The protein below binds the small molecule below.
Small molecule (SMILES): Nc1ncnc2c1ncn2[C@@H]1O[C@H](CO[P](=O)(O)OP(=O)(O)O)[C@@H](O)[C@H]1OP(=O)(O)O

Sequence of chain 1.A:
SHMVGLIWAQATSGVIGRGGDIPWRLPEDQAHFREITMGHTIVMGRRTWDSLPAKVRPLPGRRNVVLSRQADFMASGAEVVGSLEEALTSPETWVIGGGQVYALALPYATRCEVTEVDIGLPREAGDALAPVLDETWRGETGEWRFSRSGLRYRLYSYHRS

Binding-site contacts:
Ligand atom O1P contacts residue GLN88 of chain 1.A at 2.9 Å (h-bond).
Ligand atom O2B contacts residue GLY117 of chain 1.A at 3.0 Å (h-bond).
Ligand atom C1' contacts residue LEU85 of chain 1.A at 3.4 Å (hydrophobic).
Ligand atom O1B contacts residue ARG65 of chain 1.A at 3.1 Å (salt-bridge).
Ligand atom O1A contacts residue VAL119 of chain 1.A at 3.3 Å (h-bond).
Ligand atom O5' contacts residue ARG65 of chain 1.A at 3.4 Å (salt-bridge).
Ligand atom O3A contacts residue ARG65 of chain 1.A at 3.5 Å.
Ligand atom O1P contacts residue ARG64 of chain 1.A at 2.8 Å (salt-bridge).
Ligand atom O2A contacts residue GLY116 of chain 1.A at 3.1 Å (h-bond).
Ligand atom C6 contacts residue ARG87 of chain 1.A at 3.5 Å.
Ligand atom PA contacts residue GLY116 of chain 1.A at 3.6 Å.
Ligand atom O1P contacts residue SER86 of chain 1.A at 2.7 Å (h-bond).
Ligand atom O4' contacts residue LEU85 of chain 1.A at 3.5 Å (h-bond).
Ligand atom O2P contacts residue ARG64 of chain 1.A at 2.9 Å (salt-bridge).
Ligand atom C2 contacts residue LEU85 of chain 1.A at 3.6 Å (hydrophobic).
Ligand atom N3 contacts residue ARG87 of chain 1.A at 3.6 Å.
Ligand atom O2A contacts residue GLY63 of chain 1.A at 3.5 Å.
Ligand atom O3B contacts residue GLY116 of chain 1.A at 3.5 Å.
Ligand atom N6 contacts residue ARG87 of chain 1.A at 3.5 Å (salt-bridge).
Ligand atom C4 contacts residue LEU85 of chain 1.A at 3.6 Å (hydrophobic).
Ligand atom C5' contacts residue GLN118 of chain 1.A at 3.7 Å.
Ligand atom O1A contacts residue GLN118 of chain 1.A at 3.4 Å (h-bond).
Ligand atom C2 contacts residue GLY100 of chain 1.A at 3.5 Å.
Ligand atom O5' contacts residue GLY63 of chain 1.A at 3.4 Å.
Ligand atom N3 contacts residue SER86 of chain 1.A at 3.5 Å.
Ligand atom O2B contacts residue GLN118 of chain 1.A at 2.9 Å (h-bond).
Ligand atom C5 contacts residue ARG87 of chain 1.A at 3.6 Å.
Ligand atom O2' contacts residue SER86 of chain 1.A at 3.7 Å.
Ligand atom C2 contacts residue ARG87 of chain 1.A at 3.5 Å.
Ligand atom O1A contacts residue GLY116 of chain 1.A at 3.2 Å (h-bond).
Ligand atom C3' contacts residue GLN118 of chain 1.A at 3.6 Å.
Ligand atom C8 contacts residue GLN118 of chain 1.A at 3.1 Å.
Ligand atom O2A contacts residue THR66 of chain 1.A at 2.7 Å (h-bond).
Ligand atom N7 contacts residue LEU122 of chain 1.A at 3.5 Å.
Ligand atom O4' contacts residue ARG64 of chain 1.A at 3.6 Å.
Ligand atom O3P contacts residue ARG87 of chain 1.A at 2.9 Å (salt-bridge).
Ligand atom N3 contacts residue LEU85 of chain 1.A at 3.4 Å.
Ligand atom P2' contacts residue SER86 of chain 1.A at 3.7 Å.
Ligand atom O5' contacts residue ARG64 of chain 1.A at 3.6 Å (salt-bridge).
Ligand atom O2' contacts residue ARG64 of chain 1.A at 3.4 Å.